This protein binds this small molecule.
Small molecule (SMILES): COC1=C(OC)C(=O)C(C/C=C(/C)CCC=C(C)CC/C=C(/C)CC/C=C(\C)CC/C=C(\C)CC/C=C(\C)CC/C=C(/C)CCC=C(C)CCC=C(C)CCC=C(C)C)=C(C)C1=O

Sequence of chain 1.C:
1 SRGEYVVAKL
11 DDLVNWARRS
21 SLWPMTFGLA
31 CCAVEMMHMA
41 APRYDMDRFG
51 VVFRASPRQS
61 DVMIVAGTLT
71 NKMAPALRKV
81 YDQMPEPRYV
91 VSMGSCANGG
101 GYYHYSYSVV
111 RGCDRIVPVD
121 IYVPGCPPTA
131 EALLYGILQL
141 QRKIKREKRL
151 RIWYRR

Binding-site contacts:
Ligand atom C10 contacts residue TRP23 of chain 1.C at 3.6 Å (hydrophobic).
Ligand atom C20 contacts residue ALA52 of chain 1.PA at 3.6 Å (hydrophobic).
Ligand atom C12 contacts residue ASP51 of chain 1.PA at 3.7 Å.
Ligand atom C31 contacts residue ILE11 of chain 1.PA at 3.7 Å (hydrophobic).
Ligand atom C12 contacts residue THR21 of chain 1.PA at 3.8 Å.
Ligand atom C14 contacts residue PHE224 of chain 1.PA at 3.8 Å (hydrophobic).
Ligand atom C22 contacts residue MET225 of chain 1.PA at 3.8 Å (hydrophobic).
Ligand atom C23 contacts residue ALA52 of chain 1.PA at 3.6 Å (hydrophobic).
Ligand atom C10 contacts residue ARG25 of chain 1.PA at 3.9 Å.
Ligand atom C27 contacts residue LEU15 of chain 1.PA at 3.3 Å (hydrophobic).
Ligand atom C8 contacts residue PHE224 of chain 1.PA at 3.6 Å (hydrophobic).
Ligand atom C11 contacts residue THR21 of chain 1.PA at 3.2 Å.
Ligand atom C13 contacts residue ASP51 of chain 1.PA at 3.4 Å.
Ligand atom C13 contacts residue THR21 of chain 1.PA at 3.1 Å.
Ligand atom C20 contacts residue MET225 of chain 1.PA at 3.6 Å (hydrophobic).
Ligand atom C11 contacts residue PHE224 of chain 1.PA at 3.9 Å (hydrophobic).
Ligand atom CM5 contacts residue ARG54 of chain 1.C at 3.4 Å.
Ligand atom CM2 contacts residue ASP47 of chain 1.C at 3.4 Å.
Ligand atom C26 contacts residue LEU14 of chain 1.PA at 3.7 Å (hydrophobic).
Ligand atom C15 contacts residue LEU55 of chain 1.PA at 3.7 Å (hydrophobic).
Ligand atom C1 contacts residue VAL52 of chain 1.C at 3.9 Å (hydrophobic).
Ligand atom C16 contacts residue ASP51 of chain 1.PA at 3.7 Å.
Ligand atom C7 contacts residue PHE224 of chain 1.PA at 3.7 Å (hydrophobic).
Ligand atom O1 contacts residue ARG25 of chain 1.PA at 3.2 Å.
Ligand atom C28 contacts residue LEU14 of chain 1.PA at 3.7 Å (hydrophobic).
Ligand atom C3 contacts residue VAL52 of chain 1.C at 4.0 Å (hydrophobic).
Ligand atom C19 contacts residue ALA52 of chain 1.PA at 3.6 Å (hydrophobic).
Ligand atom C9 contacts residue ARG25 of chain 1.PA at 3.8 Å.
Ligand atom C8 contacts residue ARG54 of chain 1.C at 4.0 Å.
Ligand atom C12 contacts residue TRP23 of chain 1.C at 3.8 Å (hydrophobic).
Ligand atom C26 contacts residue LEU15 of chain 1.PA at 3.7 Å (hydrophobic).
Ligand atom C15 contacts residue PHE224 of chain 1.PA at 3.5 Å (hydrophobic).
Ligand atom C10 contacts residue VAL52 of chain 1.C at 3.6 Å (hydrophobic).
Ligand atom C12 contacts residue PHE224 of chain 1.PA at 4.0 Å (hydrophobic).
Ligand atom C21 contacts residue MET225 of chain 1.PA at 3.6 Å (hydrophobic).
Ligand atom CM2 contacts residue VAL52 of chain 1.C at 3.6 Å (hydrophobic).
Ligand atom C27 contacts residue LEU14 of chain 1.PA at 3.8 Å (hydrophobic).
Ligand atom C11 contacts residue ARG25 of chain 1.PA at 3.9 Å.
Ligand atom C15 contacts residue TRP23 of chain 1.C at 3.8 Å (hydrophobic).
Ligand atom C2 contacts residue VAL52 of chain 1.C at 3.8 Å (hydrophobic).

Sequence of chain 1.PA:
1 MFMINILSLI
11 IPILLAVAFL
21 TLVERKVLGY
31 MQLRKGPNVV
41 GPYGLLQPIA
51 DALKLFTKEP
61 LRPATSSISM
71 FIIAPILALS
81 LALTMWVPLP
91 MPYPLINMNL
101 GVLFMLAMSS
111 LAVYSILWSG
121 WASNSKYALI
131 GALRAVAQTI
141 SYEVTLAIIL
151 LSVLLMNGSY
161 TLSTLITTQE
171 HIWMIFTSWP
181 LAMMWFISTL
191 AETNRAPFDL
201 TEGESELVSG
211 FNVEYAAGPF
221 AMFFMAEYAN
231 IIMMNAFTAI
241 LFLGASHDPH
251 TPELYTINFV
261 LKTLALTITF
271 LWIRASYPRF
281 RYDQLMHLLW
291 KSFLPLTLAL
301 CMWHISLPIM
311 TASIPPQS